Sequence of chain 1.D:
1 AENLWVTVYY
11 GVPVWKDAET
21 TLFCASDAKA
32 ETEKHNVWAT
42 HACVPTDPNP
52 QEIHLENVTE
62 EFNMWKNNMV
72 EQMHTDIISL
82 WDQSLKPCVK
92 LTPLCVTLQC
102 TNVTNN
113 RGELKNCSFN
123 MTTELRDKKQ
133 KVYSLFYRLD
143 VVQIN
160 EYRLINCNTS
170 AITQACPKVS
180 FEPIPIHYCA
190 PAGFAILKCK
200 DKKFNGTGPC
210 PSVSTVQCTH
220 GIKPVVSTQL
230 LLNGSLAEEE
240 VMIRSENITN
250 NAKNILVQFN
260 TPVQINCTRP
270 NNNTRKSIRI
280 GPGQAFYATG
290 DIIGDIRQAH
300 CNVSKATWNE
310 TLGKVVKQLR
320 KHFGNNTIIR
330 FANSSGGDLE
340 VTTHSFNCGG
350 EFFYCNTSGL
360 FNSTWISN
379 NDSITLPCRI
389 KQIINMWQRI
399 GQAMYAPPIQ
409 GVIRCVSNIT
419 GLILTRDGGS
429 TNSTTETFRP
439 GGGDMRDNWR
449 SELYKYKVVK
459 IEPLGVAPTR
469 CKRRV

This small molecule binds to this protein.
Small molecule (SMILES): CC(=O)N[C@@H]1[C@@H](O)[C@H](O)[C@@H](CO)O[C@H]1O

Binding-site contacts:
Ligand atom C8 contacts residue THR102 of chain 1.D at 3.9 Å.
Ligand atom C1 contacts residue ASN103 of chain 1.D at 1.4 Å.
Ligand atom C5 contacts residue ASN103 of chain 1.D at 3.7 Å.
Ligand atom N2 contacts residue ASN103 of chain 1.D at 2.9 Å (h-bond).
Ligand atom O5 contacts residue ASN103 of chain 1.D at 2.4 Å (h-bond).
Ligand atom C2 contacts residue ASN103 of chain 1.D at 2.5 Å.
Ligand atom C4 contacts residue ASN103 of chain 1.D at 4.2 Å.
Ligand atom C3 contacts residue ASN103 of chain 1.D at 3.8 Å.
Ligand atom C8 contacts residue ASN103 of chain 1.D at 4.3 Å.
Ligand atom O7 contacts residue ASN103 of chain 1.D at 3.1 Å (h-bond).
Ligand atom C7 contacts residue ASN103 of chain 1.D at 3.2 Å.